A protein and the small-molecule ligand that binds it are described below.
Small molecule (SMILES): Nc1ncnc2c1ncn2[C@@H]1O[C@H](CO[P](=O)(O)O[P](=O)(O)CP(=O)(O)O)[C@@H](O)[C@H]1O

Sequence of chain 1.C:
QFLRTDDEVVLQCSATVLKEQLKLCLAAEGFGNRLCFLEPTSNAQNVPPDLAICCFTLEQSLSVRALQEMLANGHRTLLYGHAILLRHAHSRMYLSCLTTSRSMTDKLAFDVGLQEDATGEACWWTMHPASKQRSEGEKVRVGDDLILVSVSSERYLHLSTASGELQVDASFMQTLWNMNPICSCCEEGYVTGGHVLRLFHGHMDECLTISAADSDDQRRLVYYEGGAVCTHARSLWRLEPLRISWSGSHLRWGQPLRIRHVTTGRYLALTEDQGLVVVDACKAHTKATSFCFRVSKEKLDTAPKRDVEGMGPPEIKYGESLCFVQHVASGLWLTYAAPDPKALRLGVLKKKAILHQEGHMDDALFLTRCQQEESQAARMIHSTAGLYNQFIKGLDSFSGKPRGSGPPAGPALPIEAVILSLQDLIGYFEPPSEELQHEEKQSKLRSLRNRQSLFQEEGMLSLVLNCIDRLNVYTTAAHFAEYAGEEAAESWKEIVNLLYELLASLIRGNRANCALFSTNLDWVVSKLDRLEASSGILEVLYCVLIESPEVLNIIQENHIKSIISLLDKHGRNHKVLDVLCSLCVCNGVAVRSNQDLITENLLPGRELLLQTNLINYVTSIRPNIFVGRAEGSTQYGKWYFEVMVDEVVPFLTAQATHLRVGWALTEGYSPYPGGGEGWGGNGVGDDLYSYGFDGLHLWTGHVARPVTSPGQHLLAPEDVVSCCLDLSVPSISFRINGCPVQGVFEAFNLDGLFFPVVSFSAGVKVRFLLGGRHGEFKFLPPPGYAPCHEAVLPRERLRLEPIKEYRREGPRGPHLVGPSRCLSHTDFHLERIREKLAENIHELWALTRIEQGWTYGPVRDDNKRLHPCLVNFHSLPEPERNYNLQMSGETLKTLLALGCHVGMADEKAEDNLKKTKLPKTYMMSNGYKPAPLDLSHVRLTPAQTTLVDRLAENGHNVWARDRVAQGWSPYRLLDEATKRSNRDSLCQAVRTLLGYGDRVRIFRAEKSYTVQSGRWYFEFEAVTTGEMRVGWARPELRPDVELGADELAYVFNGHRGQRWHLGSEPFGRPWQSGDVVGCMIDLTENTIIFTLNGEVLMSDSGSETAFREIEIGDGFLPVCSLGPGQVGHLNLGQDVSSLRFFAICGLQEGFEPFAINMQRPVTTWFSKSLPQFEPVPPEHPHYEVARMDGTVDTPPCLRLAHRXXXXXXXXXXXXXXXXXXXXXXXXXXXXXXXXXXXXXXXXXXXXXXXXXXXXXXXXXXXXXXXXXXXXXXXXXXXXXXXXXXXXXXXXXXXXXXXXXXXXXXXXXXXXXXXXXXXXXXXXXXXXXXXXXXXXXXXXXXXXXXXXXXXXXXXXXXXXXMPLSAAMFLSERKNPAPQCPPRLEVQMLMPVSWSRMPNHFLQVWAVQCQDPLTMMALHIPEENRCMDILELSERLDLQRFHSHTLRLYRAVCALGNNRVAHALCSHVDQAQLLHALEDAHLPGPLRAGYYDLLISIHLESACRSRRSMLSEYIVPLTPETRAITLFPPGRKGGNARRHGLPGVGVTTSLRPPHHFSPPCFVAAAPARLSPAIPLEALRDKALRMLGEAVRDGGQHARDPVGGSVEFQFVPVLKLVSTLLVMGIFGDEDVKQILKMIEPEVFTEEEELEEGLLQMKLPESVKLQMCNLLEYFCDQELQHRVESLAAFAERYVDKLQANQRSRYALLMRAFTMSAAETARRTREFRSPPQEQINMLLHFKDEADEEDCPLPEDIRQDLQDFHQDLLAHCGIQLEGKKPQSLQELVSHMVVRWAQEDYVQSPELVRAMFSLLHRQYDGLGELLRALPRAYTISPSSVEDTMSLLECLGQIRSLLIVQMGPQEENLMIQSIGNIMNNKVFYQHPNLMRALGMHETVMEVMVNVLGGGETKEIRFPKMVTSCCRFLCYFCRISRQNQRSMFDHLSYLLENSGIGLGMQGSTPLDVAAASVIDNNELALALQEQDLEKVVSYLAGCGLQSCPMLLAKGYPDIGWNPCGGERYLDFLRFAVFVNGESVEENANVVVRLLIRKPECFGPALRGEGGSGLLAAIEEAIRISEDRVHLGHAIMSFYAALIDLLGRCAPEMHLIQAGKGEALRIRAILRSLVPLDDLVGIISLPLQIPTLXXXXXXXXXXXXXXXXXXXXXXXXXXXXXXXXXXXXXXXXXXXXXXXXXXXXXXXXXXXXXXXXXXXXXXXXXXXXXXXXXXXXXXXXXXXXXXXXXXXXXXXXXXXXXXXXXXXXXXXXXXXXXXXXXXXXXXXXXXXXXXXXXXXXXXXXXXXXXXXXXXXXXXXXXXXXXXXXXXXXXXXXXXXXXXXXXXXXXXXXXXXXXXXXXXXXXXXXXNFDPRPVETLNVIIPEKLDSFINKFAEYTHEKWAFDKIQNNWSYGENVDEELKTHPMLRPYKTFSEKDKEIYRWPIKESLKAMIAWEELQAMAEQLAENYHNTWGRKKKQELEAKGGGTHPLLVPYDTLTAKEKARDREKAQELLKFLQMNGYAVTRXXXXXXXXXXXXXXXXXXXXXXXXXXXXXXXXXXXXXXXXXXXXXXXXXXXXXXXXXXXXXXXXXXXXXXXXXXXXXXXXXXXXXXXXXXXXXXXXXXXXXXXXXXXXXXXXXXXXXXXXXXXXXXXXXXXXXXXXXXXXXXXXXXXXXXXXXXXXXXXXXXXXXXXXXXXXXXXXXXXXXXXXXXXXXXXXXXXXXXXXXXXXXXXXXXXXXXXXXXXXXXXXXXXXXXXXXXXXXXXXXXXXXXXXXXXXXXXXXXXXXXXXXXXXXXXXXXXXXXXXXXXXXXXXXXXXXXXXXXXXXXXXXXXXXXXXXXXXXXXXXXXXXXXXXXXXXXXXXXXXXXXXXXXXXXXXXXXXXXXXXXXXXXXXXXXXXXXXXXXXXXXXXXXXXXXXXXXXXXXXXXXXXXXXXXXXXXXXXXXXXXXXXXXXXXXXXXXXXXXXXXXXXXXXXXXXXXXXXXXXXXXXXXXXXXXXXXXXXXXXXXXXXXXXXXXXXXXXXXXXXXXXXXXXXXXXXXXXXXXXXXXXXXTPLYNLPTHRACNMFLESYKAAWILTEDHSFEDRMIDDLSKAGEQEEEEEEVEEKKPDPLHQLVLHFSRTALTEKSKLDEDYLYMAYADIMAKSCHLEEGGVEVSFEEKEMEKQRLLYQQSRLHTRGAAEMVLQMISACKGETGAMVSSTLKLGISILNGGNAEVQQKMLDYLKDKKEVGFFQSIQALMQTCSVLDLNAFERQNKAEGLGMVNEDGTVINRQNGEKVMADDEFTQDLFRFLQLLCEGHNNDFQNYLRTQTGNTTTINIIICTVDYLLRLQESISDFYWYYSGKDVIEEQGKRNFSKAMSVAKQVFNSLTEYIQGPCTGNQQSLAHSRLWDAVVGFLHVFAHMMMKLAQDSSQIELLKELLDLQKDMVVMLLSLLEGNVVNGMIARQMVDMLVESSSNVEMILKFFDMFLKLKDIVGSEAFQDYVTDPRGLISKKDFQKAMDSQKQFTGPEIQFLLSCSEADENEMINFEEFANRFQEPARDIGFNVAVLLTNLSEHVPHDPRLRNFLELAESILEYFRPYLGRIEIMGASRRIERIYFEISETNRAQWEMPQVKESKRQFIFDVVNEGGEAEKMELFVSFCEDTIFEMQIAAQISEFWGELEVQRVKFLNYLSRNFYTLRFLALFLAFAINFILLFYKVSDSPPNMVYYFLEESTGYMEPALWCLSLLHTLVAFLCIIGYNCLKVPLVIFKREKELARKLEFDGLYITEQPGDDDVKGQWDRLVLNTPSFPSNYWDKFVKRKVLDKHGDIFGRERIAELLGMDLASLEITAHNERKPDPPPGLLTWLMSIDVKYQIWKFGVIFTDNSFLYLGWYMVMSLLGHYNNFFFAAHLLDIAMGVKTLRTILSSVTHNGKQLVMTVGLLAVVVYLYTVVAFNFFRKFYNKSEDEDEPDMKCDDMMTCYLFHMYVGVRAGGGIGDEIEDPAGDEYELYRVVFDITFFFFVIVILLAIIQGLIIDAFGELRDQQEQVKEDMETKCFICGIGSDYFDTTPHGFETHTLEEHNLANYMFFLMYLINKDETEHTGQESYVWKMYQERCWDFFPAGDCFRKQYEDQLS

Sequence of chain 1.D:
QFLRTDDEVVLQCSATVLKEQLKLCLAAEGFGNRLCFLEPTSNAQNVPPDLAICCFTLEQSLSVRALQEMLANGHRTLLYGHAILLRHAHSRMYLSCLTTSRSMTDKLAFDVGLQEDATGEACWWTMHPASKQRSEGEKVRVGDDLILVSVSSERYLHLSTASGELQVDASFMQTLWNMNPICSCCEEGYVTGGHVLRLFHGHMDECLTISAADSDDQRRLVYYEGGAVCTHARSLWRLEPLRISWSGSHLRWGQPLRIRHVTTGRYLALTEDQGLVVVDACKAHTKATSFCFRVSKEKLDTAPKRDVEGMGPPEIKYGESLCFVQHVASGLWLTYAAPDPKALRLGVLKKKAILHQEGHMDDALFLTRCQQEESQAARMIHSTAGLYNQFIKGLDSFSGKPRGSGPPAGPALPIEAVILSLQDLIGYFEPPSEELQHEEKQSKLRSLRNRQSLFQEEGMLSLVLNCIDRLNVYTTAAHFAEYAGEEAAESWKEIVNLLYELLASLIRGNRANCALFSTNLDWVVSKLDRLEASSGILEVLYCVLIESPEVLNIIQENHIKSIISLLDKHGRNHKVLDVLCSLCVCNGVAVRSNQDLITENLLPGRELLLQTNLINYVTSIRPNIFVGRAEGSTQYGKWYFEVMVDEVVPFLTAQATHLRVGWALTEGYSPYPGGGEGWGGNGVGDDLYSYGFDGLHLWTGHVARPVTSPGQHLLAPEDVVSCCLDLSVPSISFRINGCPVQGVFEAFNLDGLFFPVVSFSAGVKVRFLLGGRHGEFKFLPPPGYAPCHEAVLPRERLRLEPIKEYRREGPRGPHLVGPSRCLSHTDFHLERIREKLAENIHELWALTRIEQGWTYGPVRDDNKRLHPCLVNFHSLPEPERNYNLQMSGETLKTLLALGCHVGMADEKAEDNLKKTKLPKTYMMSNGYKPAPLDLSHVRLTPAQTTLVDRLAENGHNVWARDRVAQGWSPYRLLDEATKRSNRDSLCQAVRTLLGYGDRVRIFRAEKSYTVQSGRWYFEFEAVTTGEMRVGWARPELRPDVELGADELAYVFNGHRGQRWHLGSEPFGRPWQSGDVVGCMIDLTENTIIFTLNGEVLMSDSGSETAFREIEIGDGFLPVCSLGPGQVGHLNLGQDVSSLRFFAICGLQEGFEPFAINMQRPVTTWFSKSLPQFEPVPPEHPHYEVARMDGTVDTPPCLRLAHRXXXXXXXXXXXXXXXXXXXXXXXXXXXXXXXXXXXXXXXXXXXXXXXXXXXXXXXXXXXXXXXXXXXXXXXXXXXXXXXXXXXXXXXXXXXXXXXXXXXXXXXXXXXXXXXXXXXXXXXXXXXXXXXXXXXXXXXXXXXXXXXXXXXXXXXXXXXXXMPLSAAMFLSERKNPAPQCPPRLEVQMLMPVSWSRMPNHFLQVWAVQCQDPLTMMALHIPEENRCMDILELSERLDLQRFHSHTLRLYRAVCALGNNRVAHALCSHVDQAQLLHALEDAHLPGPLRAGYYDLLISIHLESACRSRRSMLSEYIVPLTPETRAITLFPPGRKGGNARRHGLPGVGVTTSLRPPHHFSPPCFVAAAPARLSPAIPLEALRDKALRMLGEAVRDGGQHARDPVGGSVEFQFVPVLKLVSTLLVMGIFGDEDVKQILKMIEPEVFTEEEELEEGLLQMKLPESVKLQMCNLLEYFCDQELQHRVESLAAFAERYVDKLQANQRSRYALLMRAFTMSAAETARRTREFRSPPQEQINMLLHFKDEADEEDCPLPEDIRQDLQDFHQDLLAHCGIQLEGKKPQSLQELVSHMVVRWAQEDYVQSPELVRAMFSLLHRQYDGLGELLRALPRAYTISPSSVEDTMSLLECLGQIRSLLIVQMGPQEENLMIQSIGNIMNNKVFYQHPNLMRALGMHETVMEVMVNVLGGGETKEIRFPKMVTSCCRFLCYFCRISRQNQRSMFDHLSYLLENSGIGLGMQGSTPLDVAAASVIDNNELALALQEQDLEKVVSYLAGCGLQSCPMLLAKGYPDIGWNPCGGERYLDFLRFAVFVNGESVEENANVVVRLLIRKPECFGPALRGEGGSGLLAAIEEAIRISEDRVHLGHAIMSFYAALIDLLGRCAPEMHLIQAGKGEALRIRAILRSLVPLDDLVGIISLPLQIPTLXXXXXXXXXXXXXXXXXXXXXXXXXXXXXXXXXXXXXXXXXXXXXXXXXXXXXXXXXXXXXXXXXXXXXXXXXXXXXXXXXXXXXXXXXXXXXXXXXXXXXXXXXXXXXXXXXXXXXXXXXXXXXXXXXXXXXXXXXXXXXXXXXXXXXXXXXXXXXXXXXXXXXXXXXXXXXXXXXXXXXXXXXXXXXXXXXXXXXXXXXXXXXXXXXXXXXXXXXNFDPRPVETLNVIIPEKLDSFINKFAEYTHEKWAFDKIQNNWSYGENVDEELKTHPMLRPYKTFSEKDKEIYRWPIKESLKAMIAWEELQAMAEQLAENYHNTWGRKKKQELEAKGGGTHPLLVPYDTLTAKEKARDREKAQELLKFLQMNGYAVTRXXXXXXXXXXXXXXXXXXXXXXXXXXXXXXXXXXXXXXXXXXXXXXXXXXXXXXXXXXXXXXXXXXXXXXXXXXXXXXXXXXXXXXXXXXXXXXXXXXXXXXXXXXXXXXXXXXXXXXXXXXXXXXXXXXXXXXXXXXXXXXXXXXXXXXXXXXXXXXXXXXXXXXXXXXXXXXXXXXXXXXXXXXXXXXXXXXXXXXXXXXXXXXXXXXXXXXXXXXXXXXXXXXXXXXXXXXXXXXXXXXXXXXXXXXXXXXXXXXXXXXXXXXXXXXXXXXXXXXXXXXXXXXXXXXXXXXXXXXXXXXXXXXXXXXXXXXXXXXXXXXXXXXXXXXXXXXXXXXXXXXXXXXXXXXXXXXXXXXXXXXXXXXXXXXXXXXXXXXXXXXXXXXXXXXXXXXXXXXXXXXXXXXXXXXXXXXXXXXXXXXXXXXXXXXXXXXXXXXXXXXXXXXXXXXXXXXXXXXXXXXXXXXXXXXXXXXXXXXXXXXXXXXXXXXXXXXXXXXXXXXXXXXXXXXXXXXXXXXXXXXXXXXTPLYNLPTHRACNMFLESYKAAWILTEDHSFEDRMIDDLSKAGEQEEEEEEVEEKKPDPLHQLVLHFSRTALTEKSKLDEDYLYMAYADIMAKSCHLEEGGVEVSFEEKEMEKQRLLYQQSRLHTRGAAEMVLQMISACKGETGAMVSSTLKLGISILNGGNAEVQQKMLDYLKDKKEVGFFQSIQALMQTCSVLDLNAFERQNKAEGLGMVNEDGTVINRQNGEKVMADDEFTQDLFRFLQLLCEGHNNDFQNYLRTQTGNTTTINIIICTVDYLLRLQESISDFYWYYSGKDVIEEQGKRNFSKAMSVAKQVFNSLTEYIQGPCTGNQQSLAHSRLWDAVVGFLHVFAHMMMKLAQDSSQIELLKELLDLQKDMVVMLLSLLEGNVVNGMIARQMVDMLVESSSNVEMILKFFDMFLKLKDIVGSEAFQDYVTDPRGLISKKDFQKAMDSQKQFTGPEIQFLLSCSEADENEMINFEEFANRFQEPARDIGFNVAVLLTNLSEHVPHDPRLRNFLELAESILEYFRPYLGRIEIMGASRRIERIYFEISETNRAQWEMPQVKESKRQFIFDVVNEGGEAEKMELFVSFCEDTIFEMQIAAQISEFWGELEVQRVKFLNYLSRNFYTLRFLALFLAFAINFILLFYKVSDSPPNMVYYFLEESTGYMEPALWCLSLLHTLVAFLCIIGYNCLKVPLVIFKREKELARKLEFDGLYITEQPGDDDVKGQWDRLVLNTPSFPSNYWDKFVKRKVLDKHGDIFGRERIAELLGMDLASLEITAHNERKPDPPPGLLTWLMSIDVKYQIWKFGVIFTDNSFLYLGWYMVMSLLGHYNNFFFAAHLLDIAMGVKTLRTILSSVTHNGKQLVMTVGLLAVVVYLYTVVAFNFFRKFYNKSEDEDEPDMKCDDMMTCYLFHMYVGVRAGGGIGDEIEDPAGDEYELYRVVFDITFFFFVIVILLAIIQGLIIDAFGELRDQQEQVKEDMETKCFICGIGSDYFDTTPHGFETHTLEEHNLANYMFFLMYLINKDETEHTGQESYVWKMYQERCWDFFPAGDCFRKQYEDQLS

Binding-site contacts:
Ligand atom O4' contacts residue MET4954 of chain 1.C at 3.1 Å.
Ligand atom N6 contacts residue LEU4985 of chain 1.C at 3.0 Å.
Ligand atom N7 contacts residue LEU4985 of chain 1.C at 4.5 Å.
Ligand atom O2B contacts residue GLU4206 of chain 1.C at 4.3 Å.
Ligand atom O2B contacts residue LYS4211 of chain 1.C at 2.7 Å (salt-bridge).
Ligand atom C6 contacts residue CYS4958 of chain 1.C at 3.8 Å (hydrophobic).
Ligand atom C4' contacts residue MET4954 of chain 1.C at 4.3 Å (hydrophobic).
Ligand atom N6 contacts residue HIS4983 of chain 1.C at 4.4 Å.
Ligand atom N3 contacts residue THR4979 of chain 1.C at 3.5 Å.
Ligand atom C8 contacts residue MET4954 of chain 1.C at 4.1 Å (hydrophobic).
Ligand atom O3' contacts residue GLU4227 of chain 1.D at 4.0 Å.
Ligand atom O1A contacts residue ARG4215 of chain 1.C at 3.9 Å.
Ligand atom N3 contacts residue LYS4957 of chain 1.C at 4.5 Å.
Ligand atom N1 contacts residue THR4979 of chain 1.C at 4.2 Å.
Ligand atom O2A contacts residue LYS4214 of chain 1.C at 4.0 Å.
Ligand atom C3B contacts residue ARG4215 of chain 1.C at 3.6 Å.
Ligand atom C2' contacts residue THR4979 of chain 1.C at 4.4 Å.
Ligand atom PA contacts residue ARG4215 of chain 1.C at 4.4 Å.
Ligand atom C5 contacts residue ASN4984 of chain 1.C at 4.3 Å.
Ligand atom N7 contacts residue ASN4984 of chain 1.C at 4.1 Å.
Ligand atom O2A contacts residue ARG4215 of chain 1.C at 4.2 Å.
Ligand atom C4 contacts residue MET4954 of chain 1.C at 3.7 Å (hydrophobic).
Ligand atom O2' contacts residue THR4979 of chain 1.C at 4.3 Å.
Ligand atom C6 contacts residue ASN4984 of chain 1.C at 3.9 Å.
Ligand atom N9 contacts residue MET4954 of chain 1.C at 3.5 Å (h-bond).
Ligand atom C1' contacts residue MET4954 of chain 1.C at 3.3 Å (hydrophobic).
Ligand atom C2 contacts residue CYS4958 of chain 1.C at 3.5 Å (hydrophobic).
Ligand atom N1 contacts residue CYS4958 of chain 1.C at 2.9 Å (h-bond).
Ligand atom O3A contacts residue LYS4214 of chain 1.C at 4.2 Å.
Ligand atom C6 contacts residue LEU4985 of chain 1.C at 4.2 Å (hydrophobic).
Ligand atom PB contacts residue LYS4211 of chain 1.C at 4.2 Å.
Ligand atom C3B contacts residue LYS4211 of chain 1.C at 4.4 Å.
Ligand atom O3A contacts residue LYS4211 of chain 1.C at 4.4 Å.
Ligand atom N6 contacts residue ASN4984 of chain 1.C at 2.9 Å.
Ligand atom C4 contacts residue THR4979 of chain 1.C at 4.0 Å.
Ligand atom C2 contacts residue THR4979 of chain 1.C at 3.6 Å.
Ligand atom C2 contacts residue LYS4957 of chain 1.C at 4.0 Å.
Ligand atom N3 contacts residue MET4954 of chain 1.C at 4.0 Å.
Ligand atom N6 contacts residue CYS4958 of chain 1.C at 4.0 Å.
Ligand atom O5' contacts residue MET4954 of chain 1.C at 4.5 Å.